Sequence of chain 1.B:
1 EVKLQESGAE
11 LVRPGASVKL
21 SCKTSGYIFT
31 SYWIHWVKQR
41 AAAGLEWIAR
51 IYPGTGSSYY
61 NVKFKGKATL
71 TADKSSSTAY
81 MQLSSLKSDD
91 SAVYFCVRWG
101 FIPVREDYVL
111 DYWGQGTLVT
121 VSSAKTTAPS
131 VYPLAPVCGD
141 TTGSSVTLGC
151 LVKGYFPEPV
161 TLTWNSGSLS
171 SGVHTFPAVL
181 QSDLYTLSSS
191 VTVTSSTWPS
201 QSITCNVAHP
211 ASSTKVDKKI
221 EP

Sequence of chain 1.A:
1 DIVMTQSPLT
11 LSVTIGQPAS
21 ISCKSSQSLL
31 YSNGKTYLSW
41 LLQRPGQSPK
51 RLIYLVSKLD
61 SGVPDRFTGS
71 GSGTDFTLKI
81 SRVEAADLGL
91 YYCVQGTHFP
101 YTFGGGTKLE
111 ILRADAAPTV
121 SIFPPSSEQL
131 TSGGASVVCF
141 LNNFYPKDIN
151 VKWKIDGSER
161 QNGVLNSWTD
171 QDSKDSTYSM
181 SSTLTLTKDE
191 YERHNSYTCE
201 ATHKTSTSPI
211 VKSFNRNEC

A small-molecule ligand and the protein it binds are described below.
Small molecule (SMILES): O=C(O)CNC(=O)CCC[P](=O)(O)OCc1ccc([N+](=O)[O-])cc1

Binding-site contacts:
Ligand atom O7 contacts residue PHE99 of chain 1.A at 3.8 Å.
Ligand atom O1 contacts residue GLY96 of chain 1.A at 3.7 Å.
Ligand atom C1 contacts residue TYR101 of chain 1.A at 3.9 Å (hydrophobic).
Ligand atom C3 contacts residue TRP99 of chain 1.B at 3.7 Å (hydrophobic).
Ligand atom O3 contacts residue TRP99 of chain 1.B at 3.9 Å.
Ligand atom C5 contacts residue TRP99 of chain 1.B at 3.6 Å (hydrophobic).
Ligand atom C11 contacts residue GLY96 of chain 1.A at 3.5 Å.
Ligand atom C8 contacts residue TYR108 of chain 1.B at 3.7 Å (hydrophobic).
Ligand atom C9 contacts residue TYR101 of chain 1.A at 3.7 Å (hydrophobic).
Ligand atom C12 contacts residue GLY96 of chain 1.A at 3.7 Å.
Ligand atom C5 contacts residue VAL94 of chain 1.A at 3.8 Å (hydrophobic).
Ligand atom C1 contacts residue TRP99 of chain 1.B at 3.8 Å (hydrophobic).
Ligand atom O2 contacts residue TYR108 of chain 1.B at 3.4 Å (h-bond).
Ligand atom C8 contacts residue TYR37 of chain 1.A at 3.8 Å (hydrophobic).
Ligand atom O8 contacts residue TYR101 of chain 1.A at 3.2 Å (h-bond).
Ligand atom P1 contacts residue TYR108 of chain 1.B at 3.3 Å.
Ligand atom P1 contacts residue TRP99 of chain 1.B at 3.7 Å.
Ligand atom C12 contacts residue TYR31 of chain 1.A at 3.6 Å (hydrophobic).
Ligand atom O3 contacts residue TYR108 of chain 1.B at 2.7 Å (h-bond).
Ligand atom O2 contacts residue PHE101 of chain 1.B at 3.4 Å.
Ligand atom N1 contacts residue TRP99 of chain 1.B at 3.5 Å.
Ligand atom C6 contacts residue VAL94 of chain 1.A at 3.5 Å (hydrophobic).
Ligand atom O5 contacts residue PHE103 of chain 1.A at 3.4 Å.
Ligand atom O5 contacts residue TRP113 of chain 1.B at 3.8 Å.
Ligand atom C4 contacts residue TRP99 of chain 1.B at 3.6 Å (hydrophobic).
Ligand atom O5 contacts residue TRP99 of chain 1.B at 3.6 Å.
Ligand atom N2 contacts residue GLY96 of chain 1.A at 2.8 Å (h-bond).
Ligand atom C10 contacts residue GLY96 of chain 1.A at 3.5 Å.
Ligand atom O4 contacts residue TRP99 of chain 1.B at 3.5 Å.
Ligand atom C2 contacts residue TRP99 of chain 1.B at 3.5 Å (hydrophobic).
Ligand atom O5 contacts residue VAL37 of chain 1.B at 3.9 Å.
Ligand atom C7 contacts residue GLY96 of chain 1.A at 3.4 Å.
Ligand atom O2 contacts residue TRP99 of chain 1.B at 2.8 Å (h-bond).
Ligand atom C2 contacts residue TYR101 of chain 1.A at 3.6 Å (hydrophobic).
Ligand atom C7 contacts residue TYR101 of chain 1.A at 3.9 Å (hydrophobic).
Ligand atom C9 contacts residue GLY96 of chain 1.A at 3.1 Å.
Ligand atom C6 contacts residue TRP99 of chain 1.B at 3.7 Å (hydrophobic).
Ligand atom C10 contacts residue PHE101 of chain 1.B at 3.8 Å (hydrophobic).
Ligand atom O4 contacts residue HIS35 of chain 1.B at 3.8 Å.
Ligand atom C3 contacts residue HIS35 of chain 1.B at 3.5 Å.